Binding-site contacts:
Ligand atom C15 contacts residue GLY433 of chain 1.A at 4.1 Å.
Ligand atom C6 contacts residue LEU438 of chain 1.A at 4.3 Å (hydrophobic).
Ligand atom C6 contacts residue PRO439 of chain 1.A at 4.2 Å (hydrophobic).
Ligand atom C18 contacts residue LEU437 of chain 1.A at 3.6 Å (hydrophobic).
Ligand atom C4 contacts residue PRO439 of chain 1.A at 3.8 Å (hydrophobic).
Ligand atom C5 contacts residue LEU437 of chain 1.A at 3.9 Å (hydrophobic).
Ligand atom C11 contacts residue LEU437 of chain 1.A at 4.4 Å (hydrophobic).
Ligand atom C24 contacts residue GLY429 of chain 1.A at 3.9 Å.
Ligand atom C15 contacts residue LEU434 of chain 1.A at 3.8 Å (hydrophobic).
Ligand atom C23 contacts residue LEU430 of chain 1.A at 4.2 Å (hydrophobic).
Ligand atom C6 contacts residue LEU437 of chain 1.A at 4.1 Å (hydrophobic).
Ligand atom C5 contacts residue PRO439 of chain 1.A at 4.4 Å (hydrophobic).
Ligand atom C25 contacts residue GLY429 of chain 1.A at 4.4 Å.
Ligand atom C19 contacts residue LEU437 of chain 1.A at 3.6 Å (hydrophobic).
Ligand atom C27 contacts residue GLY429 of chain 1.A at 4.2 Å.
Ligand atom C18 contacts residue GLY433 of chain 1.A at 3.6 Å.
Ligand atom C4 contacts residue LEU437 of chain 1.A at 3.8 Å (hydrophobic).
Ligand atom C22 contacts residue GLY429 of chain 1.A at 4.1 Å.
Ligand atom C16 contacts residue LEU430 of chain 1.A at 3.9 Å (hydrophobic).
Ligand atom C22 contacts residue LEU430 of chain 1.A at 4.0 Å (hydrophobic).
Ligand atom C23 contacts residue GLY429 of chain 1.A at 4.2 Å.
Ligand atom C24 contacts residue LEU430 of chain 1.A at 4.3 Å (hydrophobic).
Ligand atom C16 contacts residue GLY433 of chain 1.A at 4.5 Å.
Ligand atom C7 contacts residue LEU438 of chain 1.A at 4.4 Å (hydrophobic).
Ligand atom C8 contacts residue LEU437 of chain 1.A at 4.4 Å (hydrophobic).

The protein below binds the small molecule below.
Small molecule (SMILES): CC(C)CCC[C@@H](C)[C@H]1CC[C@H]2[C@@H]3CC=C4C[C@@H](O)CC[C@]4(C)[C@H]3CC[C@]12C

Sequence of chain 1.A:
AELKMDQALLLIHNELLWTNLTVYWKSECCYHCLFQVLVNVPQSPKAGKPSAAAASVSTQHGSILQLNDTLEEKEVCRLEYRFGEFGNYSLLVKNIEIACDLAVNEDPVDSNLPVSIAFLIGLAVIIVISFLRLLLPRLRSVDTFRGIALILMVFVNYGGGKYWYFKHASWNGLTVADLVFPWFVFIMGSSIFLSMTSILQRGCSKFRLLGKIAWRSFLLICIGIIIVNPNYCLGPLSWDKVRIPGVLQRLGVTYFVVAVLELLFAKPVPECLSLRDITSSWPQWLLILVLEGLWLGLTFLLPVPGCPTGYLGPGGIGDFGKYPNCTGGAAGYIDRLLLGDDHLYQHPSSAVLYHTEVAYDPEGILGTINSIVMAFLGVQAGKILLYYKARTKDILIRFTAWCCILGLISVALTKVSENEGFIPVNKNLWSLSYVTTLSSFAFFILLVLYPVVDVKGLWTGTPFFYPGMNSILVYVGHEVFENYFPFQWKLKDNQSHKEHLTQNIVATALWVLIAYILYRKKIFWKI